Sequence of chain 2.A:
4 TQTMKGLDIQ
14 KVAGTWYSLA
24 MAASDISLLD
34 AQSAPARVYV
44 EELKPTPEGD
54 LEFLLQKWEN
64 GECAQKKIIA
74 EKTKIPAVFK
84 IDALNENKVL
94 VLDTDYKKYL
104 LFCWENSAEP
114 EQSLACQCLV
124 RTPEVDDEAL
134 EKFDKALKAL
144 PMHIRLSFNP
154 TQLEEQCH

A protein and the small-molecule ligand that binds it are described below.
Small molecule (SMILES): CNCCCN1c2ccccc2CCc2ccccc21

Binding-site contacts:
Ligand atom C2 contacts residue GLN120 of chain 2.A at 4.0 Å.
Ligand atom C5 contacts residue TRP107 of chain 2.A at 4.2 Å (hydrophobic).
Ligand atom C16 contacts residue TRP107 of chain 2.A at 3.5 Å (hydrophobic).
Ligand atom C13 contacts residue VAL41 of chain 2.A at 4.2 Å (hydrophobic).
Ligand atom C18 contacts residue TRP107 of chain 2.A at 4.1 Å (hydrophobic).
Ligand atom C16 contacts residue PRO38 of chain 2.A at 4.2 Å (hydrophobic).
Ligand atom C17 contacts residue PRO38 of chain 2.A at 4.0 Å (hydrophobic).
Ligand atom C14 contacts residue TRP107 of chain 2.A at 3.6 Å (hydrophobic).
Ligand atom N1 contacts residue TRP107 of chain 2.A at 4.0 Å.
Ligand atom C14 contacts residue VAL41 of chain 2.A at 4.0 Å (hydrophobic).
Ligand atom C10 contacts residue VAL41 of chain 2.A at 3.6 Å (hydrophobic).
Ligand atom C12 contacts residue LEU58 of chain 2.A at 4.2 Å (hydrophobic).
Ligand atom C15 contacts residue ALA39 of chain 2.A at 4.1 Å (hydrophobic).
Ligand atom C2 contacts residue ALA39 of chain 2.A at 4.1 Å (hydrophobic).
Ligand atom C1 contacts residue VAL41 of chain 2.A at 3.8 Å (hydrophobic).
Ligand atom C7 contacts residue LEU58 of chain 2.A at 3.8 Å (hydrophobic).
Ligand atom C9 contacts residue VAL41 of chain 2.A at 3.8 Å (hydrophobic).
Ligand atom C1 contacts residue TRP107 of chain 2.A at 3.8 Å (hydrophobic).
Ligand atom C4 contacts residue TRP107 of chain 2.A at 3.7 Å (hydrophobic).
Ligand atom C6 contacts residue ILE84 of chain 2.A at 3.8 Å (hydrophobic).
Ligand atom N2 contacts residue TRP107 of chain 2.A at 3.6 Å.
Ligand atom C1 contacts residue ALA39 of chain 2.A at 3.9 Å (hydrophobic).
Ligand atom C8 contacts residue LEU58 of chain 2.A at 4.0 Å (hydrophobic).
Ligand atom C3 contacts residue TRP107 of chain 2.A at 3.9 Å (hydrophobic).
Ligand atom C15 contacts residue TRP107 of chain 2.A at 3.7 Å (hydrophobic).
Ligand atom C18 contacts residue PRO38 of chain 2.A at 4.0 Å (hydrophobic).
Ligand atom C8 contacts residue ILE71 of chain 2.A at 4.1 Å (hydrophobic).
Ligand atom C3 contacts residue GLN120 of chain 2.A at 3.9 Å.
Ligand atom C17 contacts residue TRP107 of chain 2.A at 3.5 Å (hydrophobic).
Ligand atom C2 contacts residue VAL41 of chain 2.A at 3.7 Å (hydrophobic).
Ligand atom C3 contacts residue PHE105 of chain 2.A at 3.6 Å (hydrophobic).
Ligand atom C4 contacts residue VAL41 of chain 2.A at 4.1 Å (hydrophobic).
Ligand atom C2 contacts residue TRP107 of chain 2.A at 4.0 Å (hydrophobic).
Ligand atom C10 contacts residue PRO38 of chain 2.A at 3.5 Å (hydrophobic).
Ligand atom C4 contacts residue PHE105 of chain 2.A at 3.6 Å (hydrophobic).
Ligand atom C15 contacts residue PRO38 of chain 2.A at 3.8 Å (hydrophobic).
Ligand atom C2 contacts residue ALA118 of chain 2.A at 4.2 Å (hydrophobic).
Ligand atom C13 contacts residue TRP107 of chain 2.A at 3.6 Å (hydrophobic).
Ligand atom C7 contacts residue ILE71 of chain 2.A at 3.8 Å (hydrophobic).
Ligand atom C3 contacts residue VAL41 of chain 2.A at 3.8 Å (hydrophobic).